Binding-site contacts:
Ligand atom O7 contacts residue ASN91 of chain 2.A at 3.0 Å (h-bond).
Ligand atom O3 contacts residue ARG225 of chain 2.A at 2.8 Å (salt-bridge).
Ligand atom C3 contacts residue ARG225 of chain 2.A at 3.8 Å.
Ligand atom C1 contacts residue GLU70 of chain 2.A at 4.0 Å.
Ligand atom C4 contacts residue ARG225 of chain 2.A at 4.0 Å.
Ligand atom C7 contacts residue ASN91 of chain 2.A at 3.0 Å.
Ligand atom C8 contacts residue CYS94 of chain 2.A at 3.9 Å (hydrophobic).
Ligand atom C2 contacts residue ARG225 of chain 2.A at 4.0 Å.
Ligand atom N2 contacts residue ARG225 of chain 2.A at 3.9 Å.
Ligand atom N2 contacts residue ASN68 of chain 2.A at 4.4 Å.
Ligand atom C5 contacts residue ASN91 of chain 2.A at 3.5 Å.
Ligand atom C8 contacts residue GLU70 of chain 2.A at 3.8 Å.
Ligand atom C2 contacts residue GLU70 of chain 2.A at 4.4 Å.
Ligand atom C8 contacts residue ARG225 of chain 2.A at 4.2 Å.
Ligand atom O6 contacts residue ARG225 of chain 2.A at 3.6 Å.
Ligand atom C6 contacts residue GLU90 of chain 2.A at 4.1 Å.
Ligand atom O6 contacts residue ARG225 of chain 2.A at 4.1 Å.
Ligand atom O6 contacts residue GLU90 of chain 2.A at 3.6 Å.
Ligand atom O5 contacts residue ARG225 of chain 2.A at 3.8 Å.
Ligand atom C8 contacts residue ASN91 of chain 2.A at 4.2 Å.
Ligand atom C6 contacts residue ARG225 of chain 2.A at 4.0 Å.
Ligand atom O7 contacts residue ASN68 of chain 2.A at 2.8 Å (h-bond).
Ligand atom N2 contacts residue ASN91 of chain 2.A at 2.6 Å (h-bond).
Ligand atom C7 contacts residue GLU70 of chain 2.A at 4.0 Å.
Ligand atom C8 contacts residue PRO69 of chain 2.A at 4.1 Å (hydrophobic).
Ligand atom C7 contacts residue CYS94 of chain 2.A at 4.0 Å (hydrophobic).
Ligand atom N2 contacts residue GLU70 of chain 2.A at 3.5 Å.
Ligand atom O7 contacts residue ARG225 of chain 2.A at 3.5 Å (salt-bridge).
Ligand atom C2 contacts residue ASN91 of chain 2.A at 2.2 Å.
Ligand atom O7 contacts residue CYS94 of chain 2.A at 3.3 Å.
Ligand atom C4 contacts residue ASN91 of chain 2.A at 4.0 Å.
Ligand atom C3 contacts residue ASN91 of chain 2.A at 3.6 Å.
Ligand atom C8 contacts residue SER141 of chain 2.A at 4.2 Å.
Ligand atom O5 contacts residue ASN91 of chain 2.A at 2.2 Å (h-bond).
Ligand atom C7 contacts residue ARG225 of chain 2.A at 3.6 Å.
Ligand atom C8 contacts residue ASN68 of chain 2.A at 3.0 Å.
Ligand atom C7 contacts residue ASN68 of chain 2.A at 3.3 Å.
Ligand atom C1 contacts residue ASN91 of chain 2.A at 1.4 Å.

Sequence of chain 2.A:
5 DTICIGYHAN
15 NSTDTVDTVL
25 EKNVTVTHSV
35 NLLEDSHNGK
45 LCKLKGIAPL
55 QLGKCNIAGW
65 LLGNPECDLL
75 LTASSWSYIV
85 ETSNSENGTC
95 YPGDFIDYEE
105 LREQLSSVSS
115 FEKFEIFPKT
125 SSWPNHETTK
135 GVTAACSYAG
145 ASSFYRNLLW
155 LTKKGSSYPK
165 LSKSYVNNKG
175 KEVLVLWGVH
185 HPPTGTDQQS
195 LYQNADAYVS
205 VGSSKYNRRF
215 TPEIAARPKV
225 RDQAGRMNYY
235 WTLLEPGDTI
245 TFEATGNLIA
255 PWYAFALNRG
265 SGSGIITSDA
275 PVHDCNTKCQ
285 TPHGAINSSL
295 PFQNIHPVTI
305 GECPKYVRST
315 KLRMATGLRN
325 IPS

A small-molecule ligand and the protein it binds are described below.
Small molecule (SMILES): CC(=O)N[C@H]1[C@H](O[C@H]2[C@H](O)[C@@H](NC(C)=O)CO[C@@H]2CO)O[C@H](CO)[C@@H](O[C@@H]2O[C@H](CO)[C@@H](O)[C@H](O[C@H]3O[C@H](CO)[C@@H](O)[C@H](O)[C@@H]3O)[C@@H]2O)[C@@H]1O